Sequence of chain 1.C:
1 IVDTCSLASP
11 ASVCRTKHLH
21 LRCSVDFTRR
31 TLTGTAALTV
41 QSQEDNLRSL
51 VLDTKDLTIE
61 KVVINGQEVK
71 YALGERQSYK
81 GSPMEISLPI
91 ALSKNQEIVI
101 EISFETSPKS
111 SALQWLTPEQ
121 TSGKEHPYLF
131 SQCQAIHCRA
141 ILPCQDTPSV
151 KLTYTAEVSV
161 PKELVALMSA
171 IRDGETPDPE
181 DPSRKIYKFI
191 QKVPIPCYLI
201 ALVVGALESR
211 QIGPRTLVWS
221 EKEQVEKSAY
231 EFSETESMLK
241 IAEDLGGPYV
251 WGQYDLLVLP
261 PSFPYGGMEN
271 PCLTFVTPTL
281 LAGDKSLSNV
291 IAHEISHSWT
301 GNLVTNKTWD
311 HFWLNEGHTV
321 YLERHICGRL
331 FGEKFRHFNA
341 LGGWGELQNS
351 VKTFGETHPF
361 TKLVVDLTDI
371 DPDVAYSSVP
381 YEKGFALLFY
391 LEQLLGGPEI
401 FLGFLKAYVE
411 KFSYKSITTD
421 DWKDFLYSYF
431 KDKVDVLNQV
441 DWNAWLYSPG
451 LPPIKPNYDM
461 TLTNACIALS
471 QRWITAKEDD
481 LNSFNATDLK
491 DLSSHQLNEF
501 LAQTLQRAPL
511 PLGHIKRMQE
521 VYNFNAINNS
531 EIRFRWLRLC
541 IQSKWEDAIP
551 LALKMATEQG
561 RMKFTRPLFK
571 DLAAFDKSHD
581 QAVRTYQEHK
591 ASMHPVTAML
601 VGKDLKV

Binding-site contacts:
Ligand atom O14 contacts residue TYR376 of chain 1.C at 3.8 Å.
Ligand atom C4 contacts residue TYR376 of chain 1.C at 3.9 Å (hydrophobic).
Ligand atom C13 contacts residue PHE312 of chain 1.C at 3.6 Å (hydrophobic).
Ligand atom C3 contacts residue ALA375 of chain 1.C at 3.7 Å (hydrophobic).
Ligand atom C5 contacts residue VAL365 of chain 1.C at 4.1 Å (hydrophobic).
Ligand atom C15 contacts residue TYR265 of chain 1.C at 3.7 Å (hydrophobic).
Ligand atom C2 contacts residue PHE312 of chain 1.C at 3.6 Å (hydrophobic).
Ligand atom O14 contacts residue TYR265 of chain 1.C at 3.6 Å.
Ligand atom C7 contacts residue LEU367 of chain 1.C at 3.8 Å (hydrophobic).
Ligand atom C6 contacts residue VAL365 of chain 1.C at 3.6 Å (hydrophobic).
Ligand atom C2 contacts residue TRP309 of chain 1.C at 4.1 Å (hydrophobic).
Ligand atom C1 contacts residue TRP309 of chain 1.C at 3.1 Å (hydrophobic).
Ligand atom C13 contacts residue TRP309 of chain 1.C at 3.9 Å (hydrophobic).
Ligand atom C12 contacts residue ALA135 of chain 1.C at 3.9 Å (hydrophobic).
Ligand atom C1 contacts residue PHE312 of chain 1.C at 3.2 Å (hydrophobic).
Ligand atom C3 contacts residue PHE312 of chain 1.C at 4.0 Å (hydrophobic).
Ligand atom C15 contacts residue GLN134 of chain 1.C at 4.1 Å.
Ligand atom C11 contacts residue TYR376 of chain 1.C at 3.5 Å (hydrophobic).
Ligand atom O14 contacts residue ALA135 of chain 1.C at 4.0 Å.
Ligand atom C6 contacts residue TRP309 of chain 1.C at 3.9 Å (hydrophobic).
Ligand atom C7 contacts residue PRO372 of chain 1.C at 4.1 Å (hydrophobic).
Ligand atom C6 contacts residue PHE312 of chain 1.C at 3.6 Å (hydrophobic).
Ligand atom C10 contacts residue TYR376 of chain 1.C at 3.6 Å (hydrophobic).
Ligand atom C5 contacts residue PHE312 of chain 1.C at 4.1 Å (hydrophobic).
Ligand atom C5 contacts residue PRO380 of chain 1.C at 3.9 Å (hydrophobic).
Ligand atom C4 contacts residue ALA375 of chain 1.C at 3.1 Å (hydrophobic).
Ligand atom O14 contacts residue GLN134 of chain 1.C at 3.7 Å.
Ligand atom C12 contacts residue GLN134 of chain 1.C at 3.7 Å.
Ligand atom C9 contacts residue PRO372 of chain 1.C at 2.9 Å (hydrophobic).
Ligand atom C13 contacts residue ALA135 of chain 1.C at 3.9 Å (hydrophobic).
Ligand atom C12 contacts residue PHE312 of chain 1.C at 3.6 Å (hydrophobic).
Ligand atom C10 contacts residue ASP373 of chain 1.C at 3.9 Å.
Ligand atom C9 contacts residue TYR376 of chain 1.C at 4.0 Å (hydrophobic).
Ligand atom C1 contacts residue VAL365 of chain 1.C at 4.0 Å (hydrophobic).
Ligand atom C8 contacts residue PRO372 of chain 1.C at 4.0 Å (hydrophobic).
Ligand atom C10 contacts residue PRO372 of chain 1.C at 3.5 Å (hydrophobic).
Ligand atom C3 contacts residue TYR376 of chain 1.C at 3.7 Å (hydrophobic).
Ligand atom C15 contacts residue TYR376 of chain 1.C at 3.1 Å (hydrophobic).
Ligand atom C12 contacts residue TYR376 of chain 1.C at 4.0 Å (hydrophobic).
Ligand atom C11 contacts residue ALA135 of chain 1.C at 4.0 Å (hydrophobic).

A small-molecule ligand and the protein it binds are described below.
Small molecule (SMILES): COc1ccc(Cc2ccccc2)cc1